A small-molecule ligand and the protein it binds are described below.
Small molecule (SMILES): CC(=O)N[C@@H]1[C@@H](O)[C@H](O)[C@@H](CO)O[C@H]1O

Binding-site contacts:
Ligand atom N2 contacts residue ASN542 of chain 1.A at 3.0 Å (h-bond).
Ligand atom C4 contacts residue ASN542 of chain 1.A at 4.4 Å.
Ligand atom C3 contacts residue ASN542 of chain 1.A at 4.0 Å.
Ligand atom C8 contacts residue ASN542 of chain 1.A at 3.9 Å.
Ligand atom C5 contacts residue ASN542 of chain 1.A at 3.8 Å.
Ligand atom O7 contacts residue ASN542 of chain 1.A at 3.3 Å (h-bond).
Ligand atom C7 contacts residue ASN542 of chain 1.A at 3.3 Å.
Ligand atom C2 contacts residue ASN542 of chain 1.A at 2.6 Å.
Ligand atom O5 contacts residue ASN542 of chain 1.A at 2.5 Å (h-bond).
Ligand atom C1 contacts residue ASN542 of chain 1.A at 1.6 Å.

Sequence of chain 1.A:
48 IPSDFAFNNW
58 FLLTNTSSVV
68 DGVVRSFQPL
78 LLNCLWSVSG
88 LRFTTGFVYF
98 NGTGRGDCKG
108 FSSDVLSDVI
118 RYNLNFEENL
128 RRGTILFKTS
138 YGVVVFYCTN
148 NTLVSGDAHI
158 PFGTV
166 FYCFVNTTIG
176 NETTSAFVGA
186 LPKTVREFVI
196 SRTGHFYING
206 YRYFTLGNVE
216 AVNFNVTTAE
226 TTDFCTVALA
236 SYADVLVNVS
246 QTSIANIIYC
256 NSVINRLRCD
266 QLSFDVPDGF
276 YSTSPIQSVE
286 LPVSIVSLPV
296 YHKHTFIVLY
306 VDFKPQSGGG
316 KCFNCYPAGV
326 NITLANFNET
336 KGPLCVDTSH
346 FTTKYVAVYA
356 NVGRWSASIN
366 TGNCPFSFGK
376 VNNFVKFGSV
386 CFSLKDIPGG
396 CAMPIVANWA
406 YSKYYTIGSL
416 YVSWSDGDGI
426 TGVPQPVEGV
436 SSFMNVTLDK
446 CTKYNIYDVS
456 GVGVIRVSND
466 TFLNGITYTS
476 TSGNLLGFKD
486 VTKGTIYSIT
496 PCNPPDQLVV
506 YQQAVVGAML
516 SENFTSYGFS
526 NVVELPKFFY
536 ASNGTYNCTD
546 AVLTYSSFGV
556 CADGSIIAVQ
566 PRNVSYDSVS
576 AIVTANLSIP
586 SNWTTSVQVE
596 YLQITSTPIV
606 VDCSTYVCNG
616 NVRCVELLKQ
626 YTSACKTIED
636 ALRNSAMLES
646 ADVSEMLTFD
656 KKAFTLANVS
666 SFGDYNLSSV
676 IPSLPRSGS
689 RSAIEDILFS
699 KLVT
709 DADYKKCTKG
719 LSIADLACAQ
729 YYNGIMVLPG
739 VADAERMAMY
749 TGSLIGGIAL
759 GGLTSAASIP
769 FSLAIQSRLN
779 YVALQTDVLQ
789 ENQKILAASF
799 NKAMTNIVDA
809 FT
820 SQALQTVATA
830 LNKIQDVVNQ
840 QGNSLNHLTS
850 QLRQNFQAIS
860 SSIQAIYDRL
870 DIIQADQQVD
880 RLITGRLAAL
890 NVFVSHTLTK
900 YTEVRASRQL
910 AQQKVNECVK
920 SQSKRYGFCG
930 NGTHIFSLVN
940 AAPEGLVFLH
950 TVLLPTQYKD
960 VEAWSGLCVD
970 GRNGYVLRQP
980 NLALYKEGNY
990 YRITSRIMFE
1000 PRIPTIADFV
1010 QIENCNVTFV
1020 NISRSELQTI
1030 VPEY